The small molecule below binds the protein below.
Small molecule (SMILES): CC(=O)N[C@@H]1[C@@H](O)[C@H](O)[C@@H](CO)O[C@H]1O

Binding-site contacts:
Ligand atom O5 contacts residue ASN93 of chain 1.B at 2.3 Å (h-bond).
Ligand atom C3 contacts residue ASN93 of chain 1.B at 3.8 Å.
Ligand atom C7 contacts residue ASN93 of chain 1.B at 3.1 Å.
Ligand atom C6 contacts residue SER95 of chain 1.B at 4.1 Å.
Ligand atom C2 contacts residue ASN93 of chain 1.B at 2.5 Å.
Ligand atom C5 contacts residue SER95 of chain 1.B at 3.9 Å.
Ligand atom C5 contacts residue ASN93 of chain 1.B at 3.7 Å.
Ligand atom C1 contacts residue SER95 of chain 1.B at 3.4 Å.
Ligand atom O6 contacts residue TYR120 of chain 1.B at 4.1 Å.
Ligand atom O7 contacts residue ASN93 of chain 1.B at 2.9 Å (h-bond).
Ligand atom C8 contacts residue ASN93 of chain 1.B at 4.3 Å.
Ligand atom C4 contacts residue ASN93 of chain 1.B at 4.2 Å.
Ligand atom O5 contacts residue SER95 of chain 1.B at 2.9 Å (h-bond).
Ligand atom C1 contacts residue ASN93 of chain 1.B at 1.4 Å.
Ligand atom N2 contacts residue ASN93 of chain 1.B at 3.0 Å (h-bond).
Ligand atom O6 contacts residue SER95 of chain 1.B at 3.2 Å (h-bond).

Sequence of chain 1.B:
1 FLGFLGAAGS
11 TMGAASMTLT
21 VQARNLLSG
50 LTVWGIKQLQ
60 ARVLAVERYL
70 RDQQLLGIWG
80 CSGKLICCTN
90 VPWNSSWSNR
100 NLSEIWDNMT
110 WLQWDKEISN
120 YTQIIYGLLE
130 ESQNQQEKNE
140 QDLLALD